Sequence of chain 3.C:
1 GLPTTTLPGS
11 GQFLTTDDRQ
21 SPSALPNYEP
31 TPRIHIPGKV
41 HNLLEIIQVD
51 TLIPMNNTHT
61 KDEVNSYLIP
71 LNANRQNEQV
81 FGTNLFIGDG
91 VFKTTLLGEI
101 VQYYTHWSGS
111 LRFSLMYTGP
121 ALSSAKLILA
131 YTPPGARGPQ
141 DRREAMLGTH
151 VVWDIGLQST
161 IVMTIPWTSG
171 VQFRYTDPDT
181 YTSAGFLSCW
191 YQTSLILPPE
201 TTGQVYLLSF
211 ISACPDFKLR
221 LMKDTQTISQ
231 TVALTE

Sequence of chain 2.C:
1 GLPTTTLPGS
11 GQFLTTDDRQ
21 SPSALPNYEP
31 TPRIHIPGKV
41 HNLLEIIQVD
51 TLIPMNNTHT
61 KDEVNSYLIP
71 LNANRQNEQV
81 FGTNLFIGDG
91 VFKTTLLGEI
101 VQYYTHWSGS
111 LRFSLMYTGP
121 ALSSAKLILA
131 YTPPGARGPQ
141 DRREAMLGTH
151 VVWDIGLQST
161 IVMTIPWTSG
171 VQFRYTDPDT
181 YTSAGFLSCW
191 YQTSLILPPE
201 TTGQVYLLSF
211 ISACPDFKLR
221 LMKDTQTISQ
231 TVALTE

Sequence of chain 2.A:
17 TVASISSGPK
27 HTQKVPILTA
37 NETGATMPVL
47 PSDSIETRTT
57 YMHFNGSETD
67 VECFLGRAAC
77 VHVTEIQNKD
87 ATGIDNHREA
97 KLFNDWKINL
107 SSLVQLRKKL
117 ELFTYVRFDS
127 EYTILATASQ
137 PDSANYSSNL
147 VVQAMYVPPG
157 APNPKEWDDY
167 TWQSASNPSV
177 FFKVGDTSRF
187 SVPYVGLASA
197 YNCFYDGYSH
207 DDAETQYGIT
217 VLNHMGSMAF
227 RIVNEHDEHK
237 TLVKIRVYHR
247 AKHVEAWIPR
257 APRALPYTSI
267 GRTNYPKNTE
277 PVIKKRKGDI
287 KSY

Binding-site contacts:
Ligand atom C3B contacts residue MET224 of chain 2.A at 3.4 Å (hydrophobic).
Ligand atom C31 contacts residue LEU106 of chain 2.A at 3.8 Å (hydrophobic).
Ligand atom C5 contacts residue LEU106 of chain 2.A at 3.5 Å (hydrophobic).
Ligand atom CL1 contacts residue VAL188 of chain 2.A at 3.5 Å.
Ligand atom C5A contacts residue PHE186 of chain 2.A at 3.5 Å (hydrophobic).
Ligand atom C4C contacts residue TYR128 of chain 2.A at 3.5 Å (hydrophobic).
Ligand atom CL2 contacts residue MET224 of chain 2.A at 2.9 Å.
Ligand atom N2 contacts residue MET221 of chain 2.A at 3.5 Å (h-bond).
Ligand atom C3 contacts residue LEU106 of chain 2.A at 3.4 Å (hydrophobic).
Ligand atom CL1 contacts residue LEU25 of chain 2.C at 3.5 Å.
Ligand atom C1B contacts residue VAL188 of chain 2.A at 3.8 Å (hydrophobic).
Ligand atom C4A contacts residue PRO174 of chain 2.A at 3.3 Å (hydrophobic).
Ligand atom C2A contacts residue PHE186 of chain 2.A at 3.3 Å (hydrophobic).
Ligand atom C6B contacts residue TYR152 of chain 2.A at 3.8 Å (hydrophobic).
Ligand atom C1B contacts residue TYR152 of chain 2.A at 3.8 Å (hydrophobic).
Ligand atom C31 contacts residue ASN219 of chain 2.A at 3.8 Å.
Ligand atom C5A contacts residue ALA150 of chain 2.A at 3.2 Å (hydrophobic).
Ligand atom C1C contacts residue TYR128 of chain 2.A at 3.5 Å (hydrophobic).
Ligand atom C2D contacts residue SER107 of chain 2.A at 3.8 Å.
Ligand atom C3B contacts residue PHE186 of chain 2.A at 3.7 Å (hydrophobic).
Ligand atom N3A contacts residue PRO174 of chain 2.A at 3.6 Å (h-bond).
Ligand atom O1D contacts residue SER107 of chain 2.A at 3.2 Å.
Ligand atom N2 contacts residue ASN219 of chain 2.A at 3.4 Å (h-bond).
Ligand atom C4B contacts residue PHE186 of chain 2.A at 3.4 Å (hydrophobic).
Ligand atom O1A contacts residue PHE186 of chain 2.A at 2.9 Å.
Ligand atom C4 contacts residue LEU106 of chain 2.A at 2.5 Å (hydrophobic).
Ligand atom O1A contacts residue ALA150 of chain 2.A at 3.8 Å.
Ligand atom C3D contacts residue LEU116 of chain 2.A at 3.6 Å (hydrophobic).
Ligand atom C6B contacts residue VAL188 of chain 2.A at 3.8 Å (hydrophobic).
Ligand atom C3C contacts residue ILE104 of chain 2.A at 3.6 Å (hydrophobic).
Ligand atom CL2 contacts residue ILE104 of chain 2.A at 3.1 Å.
Ligand atom C5B contacts residue TYR152 of chain 2.A at 3.8 Å (hydrophobic).
Ligand atom O1B contacts residue TYR152 of chain 2.A at 3.8 Å.
Ligand atom C2B contacts residue MET224 of chain 2.A at 3.6 Å (hydrophobic).
Ligand atom N3A contacts residue ALA24 of chain 2.C at 3.6 Å.
Ligand atom C5A contacts residue VAL176 of chain 2.A at 3.2 Å (hydrophobic).
Ligand atom C4A contacts residue VAL176 of chain 2.A at 3.7 Å (hydrophobic).
Ligand atom C5C contacts residue VAL188 of chain 2.A at 2.9 Å (hydrophobic).
Ligand atom C4A contacts residue SER175 of chain 2.A at 3.8 Å.
Ligand atom O1 contacts residue MET221 of chain 2.A at 3.1 Å (h-bond).

A small-molecule ligand and the protein it binds are described below.
Small molecule (SMILES): OCCOCOCc1cc(CCCCCOc2c(Cl)cc(C3=NCCO3)cc2Cl)on1